Binding-site contacts:
Ligand atom O7 contacts residue ASN58 of chain 1.C at 4.5 Å.
Ligand atom C6 contacts residue TYR25 of chain 1.C at 4.3 Å (hydrophobic).
Ligand atom O5 contacts residue TYR25 of chain 1.C at 3.8 Å.
Ligand atom N2 contacts residue ASN58 of chain 1.C at 2.9 Å (h-bond).
Ligand atom C3 contacts residue ASN58 of chain 1.C at 3.8 Å.
Ligand atom C1 contacts residue TYR25 of chain 1.C at 3.6 Å (hydrophobic).
Ligand atom C7 contacts residue ASN58 of chain 1.C at 3.9 Å.
Ligand atom C4 contacts residue ASN58 of chain 1.C at 4.2 Å.
Ligand atom C2 contacts residue ASN58 of chain 1.C at 2.5 Å.
Ligand atom C5 contacts residue ASN58 of chain 1.C at 3.7 Å.
Ligand atom O5 contacts residue ASN58 of chain 1.C at 2.4 Å (h-bond).
Ligand atom C8 contacts residue ASN58 of chain 1.C at 4.4 Å.
Ligand atom C5 contacts residue TYR25 of chain 1.C at 3.9 Å (hydrophobic).
Ligand atom C1 contacts residue ASN58 of chain 1.C at 1.4 Å.

Sequence of chain 1.C:
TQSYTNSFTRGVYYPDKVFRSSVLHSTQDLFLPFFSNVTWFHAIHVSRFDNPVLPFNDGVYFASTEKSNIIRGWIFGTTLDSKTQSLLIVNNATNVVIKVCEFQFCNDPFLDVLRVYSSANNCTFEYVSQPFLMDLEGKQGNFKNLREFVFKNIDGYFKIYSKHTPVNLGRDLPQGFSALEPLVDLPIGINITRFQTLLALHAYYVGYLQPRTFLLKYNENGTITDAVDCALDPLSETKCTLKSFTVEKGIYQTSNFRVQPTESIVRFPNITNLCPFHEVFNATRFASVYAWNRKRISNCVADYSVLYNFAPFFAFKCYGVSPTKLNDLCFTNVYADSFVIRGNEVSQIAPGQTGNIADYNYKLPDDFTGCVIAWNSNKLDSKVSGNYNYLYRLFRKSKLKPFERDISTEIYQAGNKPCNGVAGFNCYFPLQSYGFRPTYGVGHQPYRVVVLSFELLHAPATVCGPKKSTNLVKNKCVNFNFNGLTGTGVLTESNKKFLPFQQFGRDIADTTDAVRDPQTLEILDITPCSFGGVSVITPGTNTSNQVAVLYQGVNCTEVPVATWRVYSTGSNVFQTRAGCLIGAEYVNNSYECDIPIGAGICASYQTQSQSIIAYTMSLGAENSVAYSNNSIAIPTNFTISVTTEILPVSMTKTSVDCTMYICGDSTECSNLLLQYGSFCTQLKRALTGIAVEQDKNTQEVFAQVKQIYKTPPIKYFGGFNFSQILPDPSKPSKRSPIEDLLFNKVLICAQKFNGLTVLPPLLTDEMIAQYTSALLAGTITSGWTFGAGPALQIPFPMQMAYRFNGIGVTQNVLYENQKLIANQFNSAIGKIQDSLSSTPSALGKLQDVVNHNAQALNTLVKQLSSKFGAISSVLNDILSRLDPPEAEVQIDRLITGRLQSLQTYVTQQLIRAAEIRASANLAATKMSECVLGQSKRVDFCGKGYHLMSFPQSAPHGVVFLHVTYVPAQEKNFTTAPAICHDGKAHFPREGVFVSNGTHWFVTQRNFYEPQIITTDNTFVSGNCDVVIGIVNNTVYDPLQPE

This protein binds this small molecule.
Small molecule (SMILES): CC(=O)N[C@@H]1[C@@H](O)[C@H](O)[C@@H](CO)O[C@H]1O